Binding-site contacts:
Ligand atom C4 contacts residue ALA210 of chain 1.F at 3.9 Å (hydrophobic).
Ligand atom C25 contacts residue LEU199 of chain 1.F at 3.9 Å (hydrophobic).
Ligand atom C25 contacts residue LEU122 of chain 1.F at 3.8 Å (hydrophobic).
Ligand atom C27 contacts residue MET208 of chain 1.B at 3.5 Å (hydrophobic).
Ligand atom C13 contacts residue GLY206 of chain 1.F at 3.7 Å.
Ligand atom C5 contacts residue ALA210 of chain 1.F at 3.8 Å (hydrophobic).
Ligand atom C30 contacts residue PRO210 of chain 1.B at 4.0 Å (hydrophobic).
Ligand atom C14 contacts residue GLY206 of chain 1.F at 3.8 Å.
Ligand atom C31 contacts residue ALA121 of chain 1.F at 3.8 Å (hydrophobic).
Ligand atom C18 contacts residue ILE202 of chain 1.F at 3.9 Å (hydrophobic).
Ligand atom C29 contacts residue MET208 of chain 1.B at 3.5 Å (hydrophobic).
Ligand atom C17 contacts residue LEU122 of chain 1.F at 3.9 Å (hydrophobic).
Ligand atom C7 contacts residue GLY62 of chain 1.F at 3.6 Å.
Ligand atom C4 contacts residue ALA58 of chain 1.F at 3.6 Å (hydrophobic).
Ligand atom C5 contacts residue ILE211 of chain 1.F at 3.6 Å (hydrophobic).
Ligand atom C31 contacts residue LEU122 of chain 1.F at 3.9 Å (hydrophobic).
Ligand atom C8 contacts residue TRP115 of chain 1.F at 3.5 Å (hydrophobic).
Ligand atom C12 contacts residue GLY206 of chain 1.F at 3.6 Å.
Ligand atom C10 contacts residue LEU118 of chain 1.F at 3.6 Å (hydrophobic).
Ligand atom C32 contacts residue LEU122 of chain 1.F at 3.8 Å (hydrophobic).
Ligand atom C33 contacts residue LEU122 of chain 1.F at 3.9 Å (hydrophobic).
Ligand atom C36 contacts residue LEU118 of chain 1.F at 3.6 Å (hydrophobic).
Ligand atom C30 contacts residue MET208 of chain 1.B at 3.3 Å (hydrophobic).
Ligand atom C15 contacts residue CYS207 of chain 1.F at 3.9 Å (hydrophobic).
Ligand atom C28 contacts residue GLY125 of chain 1.F at 3.9 Å.
Ligand atom C23 contacts residue VAL198 of chain 1.E at 3.8 Å (hydrophobic).
Ligand atom C3 contacts residue ALA58 of chain 1.F at 3.8 Å (hydrophobic).
Ligand atom C3 contacts residue TRP115 of chain 1.F at 3.5 Å (hydrophobic).
Ligand atom O contacts residue CYS207 of chain 1.F at 3.4 Å (h-bond).
Ligand atom C28 contacts residue MET208 of chain 1.B at 3.3 Å (hydrophobic).
Ligand atom C2 contacts residue GLY62 of chain 1.F at 3.9 Å.
Ligand atom C5 contacts residue GLY59 of chain 1.F at 4.0 Å.
Ligand atom C10 contacts residue GLY119 of chain 1.F at 3.9 Å.
Ligand atom C25 contacts residue THR126 of chain 1.F at 3.6 Å.
Ligand atom C15 contacts residue LEU122 of chain 1.F at 3.8 Å (hydrophobic).
Ligand atom C9 contacts residue LEU118 of chain 1.F at 3.8 Å (hydrophobic).
Ligand atom C15 contacts residue ILE203 of chain 1.F at 3.5 Å (hydrophobic).
Ligand atom C36 contacts residue LEU122 of chain 1.F at 3.9 Å (hydrophobic).
Ligand atom C26 contacts residue VAL198 of chain 1.E at 4.0 Å (hydrophobic).
Ligand atom C10 contacts residue LEU122 of chain 1.F at 3.7 Å (hydrophobic).

The protein below binds the small molecule below.
Small molecule (SMILES): CC(C)=CCCC(C)=CCC/C(C)=C/CC/C(C)=C/CCC(C)=CCC/C(C)=C/CCC(C)=CCCC(C)=CCc1ccccc1O

Sequence of chain 1.B:
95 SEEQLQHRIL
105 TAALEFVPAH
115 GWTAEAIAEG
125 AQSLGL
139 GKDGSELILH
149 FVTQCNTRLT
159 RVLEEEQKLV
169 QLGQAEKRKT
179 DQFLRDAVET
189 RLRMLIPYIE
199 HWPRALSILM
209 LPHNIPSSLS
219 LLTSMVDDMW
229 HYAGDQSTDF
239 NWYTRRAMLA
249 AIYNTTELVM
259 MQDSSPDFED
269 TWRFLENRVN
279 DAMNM

Sequence of chain 1.E:
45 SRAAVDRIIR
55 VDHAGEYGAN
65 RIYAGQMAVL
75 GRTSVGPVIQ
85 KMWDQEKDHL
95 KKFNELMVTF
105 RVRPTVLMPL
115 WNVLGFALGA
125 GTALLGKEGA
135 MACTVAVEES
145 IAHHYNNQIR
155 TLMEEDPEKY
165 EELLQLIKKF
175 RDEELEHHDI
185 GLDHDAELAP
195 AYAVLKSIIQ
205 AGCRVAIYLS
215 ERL

Sequence of chain 1.F:
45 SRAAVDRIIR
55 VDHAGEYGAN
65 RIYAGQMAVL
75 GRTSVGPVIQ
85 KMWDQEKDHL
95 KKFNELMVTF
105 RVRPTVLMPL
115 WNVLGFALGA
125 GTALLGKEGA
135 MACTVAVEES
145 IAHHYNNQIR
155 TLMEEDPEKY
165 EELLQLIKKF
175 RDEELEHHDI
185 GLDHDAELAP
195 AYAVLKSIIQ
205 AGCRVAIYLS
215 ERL